Sequence of chain 1.B:
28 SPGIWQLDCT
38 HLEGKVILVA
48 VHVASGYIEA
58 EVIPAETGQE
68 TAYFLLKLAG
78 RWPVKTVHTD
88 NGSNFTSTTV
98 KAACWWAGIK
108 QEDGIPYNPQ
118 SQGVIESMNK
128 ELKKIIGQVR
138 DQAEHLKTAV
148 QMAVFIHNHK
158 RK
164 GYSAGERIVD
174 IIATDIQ

Binding-site contacts:
Ligand atom C5 contacts residue ASP138 of chain 1.B at 3.8 Å.
Ligand atom C6 contacts residue TYR70 of chain 1.A at 3.9 Å (hydrophobic).
Ligand atom C6 contacts residue GLN66 of chain 1.A at 3.5 Å.
Ligand atom C14 contacts residue GLU141 of chain 1.B at 3.5 Å.
Ligand atom C5 contacts residue GLU141 of chain 1.B at 3.8 Å.
Ligand atom O29 contacts residue HIS142 of chain 1.B at 3.1 Å (h-bond).
Ligand atom C20 contacts residue THR96 of chain 1.A at 4.0 Å.
Ligand atom O25 contacts residue GLU141 of chain 1.B at 3.3 Å (salt-bridge).
Ligand atom O25 contacts residue THR145 of chain 1.B at 2.7 Å (h-bond).
Ligand atom C8 contacts residue THR145 of chain 1.B at 3.3 Å.
Ligand atom C5 contacts residue ALA140 of chain 1.B at 3.9 Å (hydrophobic).
Ligand atom C9 contacts residue THR145 of chain 1.B at 3.7 Å.
Ligand atom C15 contacts residue HIS142 of chain 1.B at 3.9 Å.
Ligand atom O27 contacts residue ALA140 of chain 1.B at 3.6 Å.
Ligand atom C12 contacts residue THR145 of chain 1.B at 3.2 Å.
Ligand atom C15 contacts residue THR145 of chain 1.B at 3.7 Å.
Ligand atom C21 contacts residue GLN139 of chain 1.B at 3.9 Å.
Ligand atom C14 contacts residue HIS142 of chain 1.B at 3.9 Å.
Ligand atom C10 contacts residue GLU141 of chain 1.B at 4.0 Å.
Ligand atom O27 contacts residue GLU141 of chain 1.B at 2.9 Å (salt-bridge).
Ligand atom C14 contacts residue ALA140 of chain 1.B at 4.0 Å (hydrophobic).
Ligand atom C2 contacts residue GLN139 of chain 1.B at 3.3 Å.
Ligand atom C3 contacts residue THR96 of chain 1.A at 4.0 Å.
Ligand atom C16 contacts residue ALA100 of chain 1.A at 3.6 Å (hydrophobic).
Ligand atom C5 contacts residue GLN139 of chain 1.B at 3.8 Å.
Ligand atom C17 contacts residue MET149 of chain 1.B at 3.8 Å (hydrophobic).
Ligand atom C19 contacts residue GLN139 of chain 1.B at 3.9 Å.
Ligand atom C11 contacts residue GLN66 of chain 1.A at 3.9 Å.
Ligand atom O25 contacts residue ALA140 of chain 1.B at 3.8 Å.
Ligand atom O28 contacts residue GLN66 of chain 1.A at 3.6 Å (h-bond).
Ligand atom C16 contacts residue ALA99 of chain 1.A at 3.7 Å (hydrophobic).
Ligand atom C17 contacts residue TRP103 of chain 1.A at 3.9 Å (hydrophobic).
Ligand atom O25 contacts residue HIS142 of chain 1.B at 2.9 Å (h-bond).
Ligand atom C18 contacts residue THR145 of chain 1.B at 3.8 Å.
Ligand atom C14 contacts residue THR145 of chain 1.B at 3.4 Å.
Ligand atom O28 contacts residue TYR70 of chain 1.A at 3.7 Å.
Ligand atom C11 contacts residue THR145 of chain 1.B at 4.0 Å.
Ligand atom C21 contacts residue MET149 of chain 1.B at 3.7 Å (hydrophobic).
Ligand atom O29 contacts residue THR145 of chain 1.B at 3.3 Å (h-bond).
Ligand atom C17 contacts residue GLN139 of chain 1.B at 3.8 Å.

Sequence of chain 1.A:
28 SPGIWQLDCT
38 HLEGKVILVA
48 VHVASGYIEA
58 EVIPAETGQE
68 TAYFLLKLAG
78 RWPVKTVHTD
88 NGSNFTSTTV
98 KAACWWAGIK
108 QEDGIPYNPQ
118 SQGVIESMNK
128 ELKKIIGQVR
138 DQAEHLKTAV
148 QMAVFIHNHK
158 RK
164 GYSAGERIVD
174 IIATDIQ

This protein binds this small molecule.
Small molecule (SMILES): CC(C)C[C@H](CNC(=O)c1ccc(N)cc1)Cc1ccc2c(c1C(=O)O)OCO2